Sequence of chain 3.B:
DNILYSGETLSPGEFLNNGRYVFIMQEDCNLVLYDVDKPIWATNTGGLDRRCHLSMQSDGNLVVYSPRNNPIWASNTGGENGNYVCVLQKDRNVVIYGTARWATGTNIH

Binding-site contacts:
Ligand atom O2 contacts residue GLN26 of chain 3.B at 3.2 Å (h-bond).
Ligand atom C2 contacts residue LYS38 of chain 1.A at 3.8 Å.
Ligand atom C2 contacts residue ASP37 of chain 1.A at 3.4 Å.
Ligand atom C2 contacts residue ASN30 of chain 3.B at 4.0 Å.
Ligand atom C6 contacts residue ASN30 of chain 3.B at 3.9 Å.
Ligand atom O2 contacts residue ASP37 of chain 1.A at 2.8 Å (salt-bridge).
Ligand atom O6 contacts residue ALA42 of chain 3.B at 4.3 Å.
Ligand atom O6 contacts residue PO41 of chain 3.L at 2.8 Å (h-bond).
Ligand atom C6 contacts residue VAL32 of chain 3.B at 4.4 Å (hydrophobic).
Ligand atom C3 contacts residue TYR34 of chain 3.B at 4.0 Å (hydrophobic).
Ligand atom O5 contacts residue ASN30 of chain 3.B at 3.2 Å (h-bond).
Ligand atom O4 contacts residue TYR34 of chain 3.B at 2.8 Å (h-bond).
Ligand atom O3 contacts residue ASP28 of chain 3.B at 4.1 Å.
Ligand atom C2 contacts residue TYR34 of chain 3.B at 3.6 Å (hydrophobic).
Ligand atom C3 contacts residue GLN26 of chain 3.B at 3.7 Å.
Ligand atom C2 contacts residue ASP28 of chain 3.B at 3.4 Å.
Ligand atom C1 contacts residue TYR34 of chain 3.B at 3.8 Å (hydrophobic).
Ligand atom C5 contacts residue ASP28 of chain 3.B at 3.9 Å.
Ligand atom C5 contacts residue ASN30 of chain 3.B at 3.9 Å.
Ligand atom C1 contacts residue ASP37 of chain 1.A at 4.0 Å.
Ligand atom C6 contacts residue PRO39 of chain 3.B at 4.0 Å (hydrophobic).
Ligand atom O3 contacts residue LYS38 of chain 1.A at 2.9 Å (salt-bridge).
Ligand atom C3 contacts residue LYS38 of chain 1.A at 3.9 Å.
Ligand atom O4 contacts residue ASP28 of chain 3.B at 4.2 Å.
Ligand atom O3 contacts residue GLN26 of chain 3.B at 3.2 Å (h-bond).
Ligand atom C4 contacts residue VAL32 of chain 3.B at 4.3 Å (hydrophobic).
Ligand atom C4 contacts residue TYR34 of chain 3.B at 3.5 Å (hydrophobic).
Ligand atom C4 contacts residue ASN30 of chain 3.B at 4.2 Å.
Ligand atom C1 contacts residue ASN30 of chain 3.B at 3.8 Å.
Ligand atom C1 contacts residue GLN26 of chain 3.B at 4.2 Å.
Ligand atom C4 contacts residue GLN26 of chain 3.B at 4.4 Å.
Ligand atom O3 contacts residue TYR34 of chain 3.B at 3.4 Å (h-bond).
Ligand atom O2 contacts residue ASN30 of chain 3.B at 3.1 Å (h-bond).
Ligand atom O2 contacts residue ASP28 of chain 3.B at 2.7 Å (salt-bridge).
Ligand atom C6 contacts residue PO41 of chain 3.L at 3.7 Å.
Ligand atom C2 contacts residue GLN26 of chain 3.B at 3.7 Å.
Ligand atom C6 contacts residue ALA42 of chain 3.B at 4.3 Å (hydrophobic).
Ligand atom O2 contacts residue LYS38 of chain 1.A at 3.1 Å (salt-bridge).
Ligand atom C6 contacts residue ASP28 of chain 3.B at 4.4 Å.
Ligand atom O4 contacts residue PRO39 of chain 3.B at 4.1 Å.

This protein binds this small molecule.
Small molecule (SMILES): O=C1O[C@H](CO)[C@@H](O)[C@H](O[C@H]2O[C@H](CO)[C@@H](O)[C@H](O)[C@@H]2O)[C@@H]1O

Sequence of chain 1.A:
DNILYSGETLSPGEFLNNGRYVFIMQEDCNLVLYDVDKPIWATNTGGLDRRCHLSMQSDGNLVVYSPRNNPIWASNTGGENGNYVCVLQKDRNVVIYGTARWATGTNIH